Binding-site contacts:
Ligand atom C6 contacts residue E111 of chain 1.J at 0.2 Å.
Ligand atom NAR contacts residue ASP185 of chain 1.A at 3.0 Å (salt-bridge).
Ligand atom NAM contacts residue ASP190 of chain 1.A at 3.0 Å (salt-bridge).
Ligand atom CBE contacts residue E111 of chain 1.J at 0.2 Å.
Ligand atom CAW contacts residue E111 of chain 1.J at 0.2 Å.
Ligand atom N3 contacts residue E111 of chain 1.J at 0.3 Å (h-bond).
Ligand atom CAP contacts residue E111 of chain 1.J at 2.1 Å.
Ligand atom CAZ contacts residue E111 of chain 1.J at 0.3 Å.
Ligand atom CAU contacts residue E111 of chain 1.J at 2.6 Å.
Ligand atom CBJ contacts residue E111 of chain 1.J at 0.1 Å.
Ligand atom CAQ contacts residue ASP185 of chain 1.A at 3.1 Å.
Ligand atom CAV contacts residue E111 of chain 1.J at 0.3 Å.
Ligand atom NAY contacts residue E111 of chain 1.J at 0.2 Å (h-bond).
Ligand atom CAU contacts residue ASP181 of chain 1.A at 2.0 Å.
Ligand atom CBA contacts residue E111 of chain 1.J at 0.3 Å.
Ligand atom CBG contacts residue E111 of chain 1.J at 0.2 Å.
Ligand atom CBJ contacts residue ASP190 of chain 1.A at 3.0 Å.
Ligand atom CAO contacts residue E111 of chain 1.J at 1.2 Å.
Ligand atom CBF contacts residue E111 of chain 1.J at 0.2 Å.
Ligand atom CAF contacts residue E111 of chain 1.J at 0.1 Å.
Ligand atom CBH contacts residue E111 of chain 1.J at 0.2 Å.
Ligand atom C2 contacts residue E111 of chain 1.J at 0.3 Å.
Ligand atom CAD contacts residue E111 of chain 1.J at 0.2 Å.
Ligand atom NAR contacts residue ASP181 of chain 1.A at 2.8 Å (salt-bridge).
Ligand atom C5 contacts residue E111 of chain 1.J at 0.2 Å.
Ligand atom CAX contacts residue E111 of chain 1.J at 0.2 Å.
Ligand atom CAS contacts residue ASP185 of chain 1.A at 3.1 Å.
Ligand atom CBI contacts residue E111 of chain 1.J at 0.3 Å.
Ligand atom NAN contacts residue E111 of chain 1.J at 0.4 Å (h-bond).
Ligand atom CBD contacts residue E111 of chain 1.J at 0.1 Å.
Ligand atom N1 contacts residue E111 of chain 1.J at 0.3 Å (h-bond).
Ligand atom CAC contacts residue E111 of chain 1.J at 0.2 Å.
Ligand atom CBC contacts residue E111 of chain 1.J at 0.2 Å.
Ligand atom OAK contacts residue E111 of chain 1.J at 0.0 Å (h-bond).
Ligand atom C4 contacts residue E111 of chain 1.J at 0.2 Å.
Ligand atom CAS contacts residue ASP181 of chain 1.A at 2.7 Å.
Ligand atom CBB contacts residue E111 of chain 1.J at 0.2 Å.
Ligand atom CAE contacts residue E111 of chain 1.J at 0.1 Å.
Ligand atom NAM contacts residue E111 of chain 1.J at 0.2 Å (h-bond).
Ligand atom OAL contacts residue E111 of chain 1.J at 0.2 Å (h-bond).

Sequence of chain 1.A:
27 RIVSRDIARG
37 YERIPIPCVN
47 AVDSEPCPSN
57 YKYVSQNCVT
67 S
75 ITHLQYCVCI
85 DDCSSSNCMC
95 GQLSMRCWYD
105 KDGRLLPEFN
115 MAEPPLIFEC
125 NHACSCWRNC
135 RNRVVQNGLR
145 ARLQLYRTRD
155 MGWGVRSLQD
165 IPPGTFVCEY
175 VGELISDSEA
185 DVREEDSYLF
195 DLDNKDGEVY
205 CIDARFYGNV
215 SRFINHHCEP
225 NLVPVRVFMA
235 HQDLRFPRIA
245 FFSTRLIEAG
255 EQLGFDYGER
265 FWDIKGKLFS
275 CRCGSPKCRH

The protein below binds the small molecule below.
Small molecule (SMILES): COc1cc2nc(NCCCN(C)C)nc(NC3CCN(Cc4ccccc4)CC3)c2cc1OC